Binding-site contacts:
Ligand atom CAD contacts residue MET260 of chain 1.A at 4.3 Å (hydrophobic).
Ligand atom CAG contacts residue THR312 of chain 1.A at 3.1 Å.
Ligand atom CAI contacts residue THR312 of chain 1.A at 3.7 Å.
Ligand atom CAB contacts residue SER309 of chain 1.A at 4.5 Å.
Ligand atom CAF contacts residue THR312 of chain 1.A at 3.0 Å.
Ligand atom CAH contacts residue VAL308 of chain 1.A at 3.7 Å (hydrophobic).
Ligand atom CAG contacts residue VAL308 of chain 1.A at 4.2 Å (hydrophobic).
Ligand atom CAE contacts residue SER309 of chain 1.A at 1.5 Å.
Ligand atom CAH contacts residue THR312 of chain 1.A at 2.5 Å.
Ligand atom CAG contacts residue SER309 of chain 1.A at 3.8 Å.
Ligand atom CAG contacts residue ILE255 of chain 1.A at 3.9 Å (hydrophobic).
Ligand atom CAF contacts residue MET260 of chain 1.A at 4.2 Å (hydrophobic).
Ligand atom CAH contacts residue SER309 of chain 1.A at 2.5 Å.
Ligand atom CAF contacts residue SER309 of chain 1.A at 3.7 Å.
Ligand atom CAC contacts residue THR312 of chain 1.A at 2.4 Å.
Ligand atom CAD contacts residue ILE255 of chain 1.A at 4.1 Å (hydrophobic).
Ligand atom CAC contacts residue SER309 of chain 1.A at 2.4 Å.
Ligand atom CAE contacts residue THR312 of chain 1.A at 1.5 Å.
Ligand atom CAI contacts residue SER309 of chain 1.A at 4.2 Å.
Ligand atom CAC contacts residue GLU311 of chain 1.A at 4.3 Å.
Ligand atom CAB contacts residue GLY307 of chain 1.A at 4.4 Å.

Sequence of chain 1.A:
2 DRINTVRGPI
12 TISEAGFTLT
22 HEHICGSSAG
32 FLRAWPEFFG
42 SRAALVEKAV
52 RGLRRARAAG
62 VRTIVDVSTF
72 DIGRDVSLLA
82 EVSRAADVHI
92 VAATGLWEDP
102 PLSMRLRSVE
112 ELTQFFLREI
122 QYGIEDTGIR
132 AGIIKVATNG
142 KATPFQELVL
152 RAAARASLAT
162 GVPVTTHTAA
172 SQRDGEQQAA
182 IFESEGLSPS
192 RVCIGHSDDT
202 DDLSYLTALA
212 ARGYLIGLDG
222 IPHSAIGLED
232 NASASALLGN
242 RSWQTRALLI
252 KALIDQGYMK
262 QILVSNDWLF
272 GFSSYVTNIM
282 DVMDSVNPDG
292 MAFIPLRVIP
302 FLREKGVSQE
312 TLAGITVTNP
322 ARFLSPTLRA

This protein binds this small molecule.
Small molecule (SMILES): CCC1(C)CCCCC1